The protein below binds the small molecule below.
Small molecule (SMILES): CC(=O)N[C@@H]1[C@@H](O)[C@H](O)[C@@H](CO)O[C@H]1O

Sequence of chain 6.G:
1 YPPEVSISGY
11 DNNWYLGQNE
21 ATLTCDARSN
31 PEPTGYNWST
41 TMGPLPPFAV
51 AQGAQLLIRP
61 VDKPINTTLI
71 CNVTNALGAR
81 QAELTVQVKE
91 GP

Binding-site contacts:
Ligand atom O7 contacts residue GLN81 of chain 6.G at 3.9 Å.
Ligand atom N2 contacts residue GLN81 of chain 6.G at 4.3 Å.
Ligand atom C2 contacts residue ASN72 of chain 6.G at 2.6 Å.
Ligand atom C8 contacts residue GLN81 of chain 6.G at 3.2 Å.
Ligand atom C1 contacts residue ALA79 of chain 6.G at 4.3 Å (hydrophobic).
Ligand atom N2 contacts residue ASN72 of chain 6.G at 3.2 Å (h-bond).
Ligand atom C5 contacts residue THR74 of chain 6.G at 3.9 Å.
Ligand atom O7 contacts residue ASN72 of chain 6.G at 3.3 Å (h-bond).
Ligand atom C5 contacts residue ASN72 of chain 6.G at 3.7 Å.
Ligand atom C7 contacts residue ASN72 of chain 6.G at 3.5 Å.
Ligand atom C7 contacts residue GLN81 of chain 6.G at 3.8 Å.
Ligand atom C4 contacts residue ASN72 of chain 6.G at 4.3 Å.
Ligand atom O5 contacts residue THR74 of chain 6.G at 4.0 Å.
Ligand atom C3 contacts residue ASN72 of chain 6.G at 4.0 Å.
Ligand atom C1 contacts residue ASN72 of chain 6.G at 1.5 Å.
Ligand atom C6 contacts residue THR74 of chain 6.G at 3.7 Å.
Ligand atom O5 contacts residue ASN72 of chain 6.G at 2.4 Å (h-bond).